Binding-site contacts:
Ligand atom C8 contacts residue ASN463 of chain 1.A at 3.6 Å.
Ligand atom O7 contacts residue ARG462 of chain 1.A at 3.8 Å.
Ligand atom O7 contacts residue ASN463 of chain 1.A at 3.8 Å.
Ligand atom O5 contacts residue ASN463 of chain 1.A at 2.4 Å (h-bond).
Ligand atom N2 contacts residue SER461 of chain 1.A at 4.1 Å.
Ligand atom C3 contacts residue ASN463 of chain 1.A at 3.8 Å.
Ligand atom C7 contacts residue SER461 of chain 1.A at 4.2 Å.
Ligand atom C7 contacts residue ASN463 of chain 1.A at 3.1 Å.
Ligand atom C2 contacts residue ASN463 of chain 1.A at 2.4 Å.
Ligand atom N2 contacts residue ASN463 of chain 1.A at 2.8 Å (h-bond).
Ligand atom C5 contacts residue ASN463 of chain 1.A at 3.7 Å.
Ligand atom C4 contacts residue ASN463 of chain 1.A at 4.3 Å.
Ligand atom O7 contacts residue SER461 of chain 1.A at 3.4 Å (h-bond).
Ligand atom C1 contacts residue ASN463 of chain 1.A at 1.5 Å.

Sequence of chain 1.A:
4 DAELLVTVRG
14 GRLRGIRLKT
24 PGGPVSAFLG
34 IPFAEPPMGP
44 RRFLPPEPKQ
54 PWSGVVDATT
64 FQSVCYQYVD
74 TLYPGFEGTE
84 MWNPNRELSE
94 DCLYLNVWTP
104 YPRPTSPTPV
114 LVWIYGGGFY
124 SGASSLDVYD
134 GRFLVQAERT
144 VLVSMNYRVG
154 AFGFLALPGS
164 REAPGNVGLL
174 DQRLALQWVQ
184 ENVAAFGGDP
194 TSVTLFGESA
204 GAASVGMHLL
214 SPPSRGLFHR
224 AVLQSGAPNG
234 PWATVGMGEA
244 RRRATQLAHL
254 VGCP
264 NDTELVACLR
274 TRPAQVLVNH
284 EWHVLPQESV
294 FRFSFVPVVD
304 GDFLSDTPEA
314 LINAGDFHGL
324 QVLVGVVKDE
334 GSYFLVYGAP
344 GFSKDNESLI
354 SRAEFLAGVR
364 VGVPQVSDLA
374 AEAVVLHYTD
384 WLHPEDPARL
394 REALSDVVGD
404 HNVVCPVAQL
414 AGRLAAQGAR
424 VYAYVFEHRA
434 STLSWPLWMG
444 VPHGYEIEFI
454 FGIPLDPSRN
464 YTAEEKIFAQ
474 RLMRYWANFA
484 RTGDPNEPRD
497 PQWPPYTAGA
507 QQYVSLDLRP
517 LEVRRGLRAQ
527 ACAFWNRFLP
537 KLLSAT

This small molecule binds to this protein.
Small molecule (SMILES): CC(=O)N[C@@H]1[C@@H](O)[C@H](O)[C@@H](CO)O[C@H]1O